Binding-site contacts:
Ligand atom C12 contacts residue LEU164 of chain 1.A at 3.4 Å (hydrophobic).
Ligand atom C21 contacts residue ASP175 of chain 1.A at 3.8 Å.
Ligand atom C8 contacts residue PRO99 of chain 1.A at 3.8 Å (hydrophobic).
Ligand atom O1 contacts residue TYR97 of chain 1.A at 3.3 Å.
Ligand atom C8 contacts residue GLY101 of chain 1.A at 3.6 Å.
Ligand atom C6 contacts residue ILE23 of chain 1.A at 3.5 Å (hydrophobic).
Ligand atom C13 contacts residue ILE95 of chain 1.A at 3.5 Å (hydrophobic).
Ligand atom N2 contacts residue GLY101 of chain 1.A at 3.6 Å.
Ligand atom C9 contacts residue GLY24 of chain 1.A at 3.7 Å.
Ligand atom C16 contacts residue GLU25 of chain 1.A at 3.5 Å.
Ligand atom C7 contacts residue ALA98 of chain 1.A at 3.3 Å (hydrophobic).
Ligand atom N1 contacts residue ILE23 of chain 1.A at 3.5 Å (h-bond).
Ligand atom N2 contacts residue ALA98 of chain 1.A at 3.6 Å.
Ligand atom N3 contacts residue ALA46 of chain 1.A at 3.3 Å.
Ligand atom C14 contacts residue GLU96 of chain 1.A at 3.8 Å.
Ligand atom C9 contacts residue ILE23 of chain 1.A at 3.0 Å (hydrophobic).
Ligand atom O2 contacts residue ASP175 of chain 1.A at 2.8 Å (salt-bridge).
Ligand atom C14 contacts residue ALA98 of chain 1.A at 3.7 Å (hydrophobic).
Ligand atom C22 contacts residue ASP175 of chain 1.A at 3.8 Å.
Ligand atom C10 contacts residue VAL31 of chain 1.A at 3.8 Å (hydrophobic).
Ligand atom C14 contacts residue ALA46 of chain 1.A at 3.5 Å (hydrophobic).
Ligand atom C11 contacts residue LEU164 of chain 1.A at 3.7 Å (hydrophobic).
Ligand atom C13 contacts residue GLU96 of chain 1.A at 3.7 Å.
Ligand atom O1 contacts residue ALA46 of chain 1.A at 3.8 Å.
Ligand atom C8 contacts residue ALA98 of chain 1.A at 3.2 Å (hydrophobic).
Ligand atom C17 contacts residue LEU164 of chain 1.A at 3.8 Å (hydrophobic).
Ligand atom O2 contacts residue ALA174 of chain 1.A at 3.7 Å.
Ligand atom C26 contacts residue PHE176 of chain 1.A at 3.6 Å (hydrophobic).
Ligand atom C13 contacts residue LEU164 of chain 1.A at 3.5 Å (hydrophobic).
Ligand atom C26 contacts residue ASP175 of chain 1.A at 3.5 Å.
Ligand atom C27 contacts residue ASP175 of chain 1.A at 3.6 Å.
Ligand atom C16 contacts residue GLY26 of chain 1.A at 3.8 Å.
Ligand atom N3 contacts residue GLU96 of chain 1.A at 2.8 Å (salt-bridge).
Ligand atom C23 contacts residue ILE95 of chain 1.A at 3.6 Å (hydrophobic).
Ligand atom C24 contacts residue ILE95 of chain 1.A at 3.8 Å (hydrophobic).
Ligand atom O1 contacts residue ALA98 of chain 1.A at 2.8 Å (h-bond).
Ligand atom C13 contacts residue ALA46 of chain 1.A at 3.8 Å (hydrophobic).
Ligand atom C17 contacts residue ARG161 of chain 1.A at 3.3 Å.
Ligand atom C1 contacts residue LEU164 of chain 1.A at 3.8 Å (hydrophobic).
Ligand atom C9 contacts residue VAL31 of chain 1.A at 3.6 Å (hydrophobic).

A protein and the small-molecule ligand that binds it are described below.
Small molecule (SMILES): CC(C)n1c2ccc([C@@H]3CCCCO3)cc2c2c3c(c4c(c21)CCc1nn(C)cc1-4)C(=O)N=C3

Sequence of chain 1.A:
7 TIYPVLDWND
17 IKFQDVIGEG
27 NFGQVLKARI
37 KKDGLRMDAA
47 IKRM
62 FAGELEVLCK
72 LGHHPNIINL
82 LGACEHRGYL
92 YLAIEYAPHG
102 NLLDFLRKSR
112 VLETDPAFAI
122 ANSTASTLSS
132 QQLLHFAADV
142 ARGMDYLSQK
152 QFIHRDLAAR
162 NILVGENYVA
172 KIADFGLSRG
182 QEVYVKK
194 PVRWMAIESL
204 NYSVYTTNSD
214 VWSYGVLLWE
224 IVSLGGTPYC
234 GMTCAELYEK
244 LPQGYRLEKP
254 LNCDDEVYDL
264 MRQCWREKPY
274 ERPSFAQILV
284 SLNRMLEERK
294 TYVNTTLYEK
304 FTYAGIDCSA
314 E